This protein binds this small molecule.
Small molecule (SMILES): N[C@@H](Cn1cc([N+](=O)[O-])c(=O)[nH]c1=O)C(=O)O

Sequence of chain 1.A:
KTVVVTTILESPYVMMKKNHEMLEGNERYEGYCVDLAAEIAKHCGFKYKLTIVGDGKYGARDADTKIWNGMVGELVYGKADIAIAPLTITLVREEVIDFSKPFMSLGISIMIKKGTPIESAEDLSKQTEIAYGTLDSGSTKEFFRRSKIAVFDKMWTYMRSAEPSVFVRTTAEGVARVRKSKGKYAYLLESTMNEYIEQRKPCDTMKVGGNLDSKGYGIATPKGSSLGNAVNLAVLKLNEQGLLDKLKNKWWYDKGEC

Binding-site contacts:
Ligand atom C2 contacts residue LEU135 of chain 1.A at 3.8 Å (hydrophobic).
Ligand atom N8 contacts residue GLU190 of chain 1.A at 2.7 Å (salt-bridge).
Ligand atom O91 contacts residue THR88 of chain 1.A at 2.7 Å (h-bond).
Ligand atom C9 contacts residue THR88 of chain 1.A at 3.8 Å.
Ligand atom N2 contacts residue THR171 of chain 1.A at 3.4 Å (h-bond).
Ligand atom C7 contacts residue TYR58 of chain 1.A at 3.4 Å (hydrophobic).
Ligand atom O1 contacts residue MET193 of chain 1.A at 3.3 Å.
Ligand atom N1 contacts residue GLU190 of chain 1.A at 3.6 Å.
Ligand atom N1 contacts residue LEU135 of chain 1.A at 3.6 Å.
Ligand atom C9 contacts residue ARG93 of chain 1.A at 3.4 Å.
Ligand atom O2 contacts residue SER139 of chain 1.A at 3.0 Å (h-bond).
Ligand atom N8 contacts residue TYR217 of chain 1.A at 3.7 Å.
Ligand atom O92 contacts residue GLY138 of chain 1.A at 3.3 Å.
Ligand atom C6 contacts residue GLU190 of chain 1.A at 3.4 Å.
Ligand atom O91 contacts residue LEU87 of chain 1.A at 3.6 Å.
Ligand atom O92 contacts residue ARG93 of chain 1.A at 2.7 Å (salt-bridge).
Ligand atom O2 contacts residue THR140 of chain 1.A at 2.8 Å (h-bond).
Ligand atom C2 contacts residue THR140 of chain 1.A at 3.5 Å.
Ligand atom O4 contacts residue GLU190 of chain 1.A at 3.0 Å (salt-bridge).
Ligand atom N8 contacts residue THR88 of chain 1.A at 2.9 Å (h-bond).
Ligand atom O91 contacts residue ARG93 of chain 1.A at 2.6 Å (salt-bridge).
Ligand atom C8 contacts residue THR88 of chain 1.A at 3.5 Å.
Ligand atom O91 contacts residue TYR58 of chain 1.A at 3.7 Å.
Ligand atom O2 contacts residue GLY138 of chain 1.A at 3.4 Å.
Ligand atom N3 contacts residue THR140 of chain 1.A at 2.8 Å (h-bond).
Ligand atom N2 contacts residue MET193 of chain 1.A at 3.4 Å.
Ligand atom C4 contacts residue THR140 of chain 1.A at 3.8 Å.
Ligand atom C6 contacts residue LEU135 of chain 1.A at 3.7 Å (hydrophobic).
Ligand atom O1 contacts residue THR171 of chain 1.A at 2.8 Å (h-bond).
Ligand atom O92 contacts residue SER139 of chain 1.A at 3.0 Å (h-bond).
Ligand atom C8 contacts residue GLU190 of chain 1.A at 3.5 Å.
Ligand atom O92 contacts residue TYR58 of chain 1.A at 3.3 Å.
Ligand atom C5 contacts residue GLU190 of chain 1.A at 3.6 Å.
Ligand atom O4 contacts residue LEU189 of chain 1.A at 2.9 Å.
Ligand atom C9 contacts residue TYR58 of chain 1.A at 3.5 Å (hydrophobic).
Ligand atom O3 contacts residue GLU190 of chain 1.A at 3.6 Å.
Ligand atom O3 contacts residue MET193 of chain 1.A at 3.0 Å.
Ligand atom N8 contacts residue PRO86 of chain 1.A at 2.9 Å (h-bond).
Ligand atom O1 contacts residue GLU10 of chain 1.A at 2.9 Å (salt-bridge).
Ligand atom C8 contacts residue SER139 of chain 1.A at 3.7 Å.